Binding-site contacts:
Ligand atom O5 contacts residue ASN32 of chain 1.A at 2.4 Å (h-bond).
Ligand atom C7 contacts residue ASN32 of chain 1.A at 3.2 Å.
Ligand atom N2 contacts residue GLU92 of chain 1.A at 4.5 Å.
Ligand atom C6 contacts residue THR34 of chain 1.A at 4.2 Å.
Ligand atom C8 contacts residue PHE94 of chain 1.A at 3.6 Å (hydrophobic).
Ligand atom C5 contacts residue THR34 of chain 1.A at 3.5 Å.
Ligand atom C3 contacts residue GLU92 of chain 1.A at 4.3 Å.
Ligand atom C1 contacts residue ASN32 of chain 1.A at 1.5 Å.
Ligand atom C7 contacts residue PHE94 of chain 1.A at 3.6 Å (hydrophobic).
Ligand atom C3 contacts residue ASN32 of chain 1.A at 3.9 Å.
Ligand atom C6 contacts residue VAL8 of chain 1.A at 3.7 Å (hydrophobic).
Ligand atom N2 contacts residue PHE94 of chain 1.A at 4.0 Å.
Ligand atom C4 contacts residue ASN32 of chain 1.A at 4.3 Å.
Ligand atom O7 contacts residue PHE94 of chain 1.A at 4.0 Å.
Ligand atom C5 contacts residue GLU92 of chain 1.A at 4.2 Å.
Ligand atom C1 contacts residue PHE94 of chain 1.A at 4.4 Å (hydrophobic).
Ligand atom O7 contacts residue ASN32 of chain 1.A at 2.9 Å (h-bond).
Ligand atom O6 contacts residue VAL8 of chain 1.A at 3.7 Å.
Ligand atom C1 contacts residue THR34 of chain 1.A at 3.6 Å.
Ligand atom O5 contacts residue THR34 of chain 1.A at 3.4 Å (h-bond).
Ligand atom N2 contacts residue ASN32 of chain 1.A at 3.1 Å (h-bond).
Ligand atom C2 contacts residue ASN32 of chain 1.A at 2.5 Å.
Ligand atom C5 contacts residue ASN32 of chain 1.A at 3.7 Å.
Ligand atom C8 contacts residue LYS66 of chain 1.A at 4.5 Å.

Sequence of chain 1.A:
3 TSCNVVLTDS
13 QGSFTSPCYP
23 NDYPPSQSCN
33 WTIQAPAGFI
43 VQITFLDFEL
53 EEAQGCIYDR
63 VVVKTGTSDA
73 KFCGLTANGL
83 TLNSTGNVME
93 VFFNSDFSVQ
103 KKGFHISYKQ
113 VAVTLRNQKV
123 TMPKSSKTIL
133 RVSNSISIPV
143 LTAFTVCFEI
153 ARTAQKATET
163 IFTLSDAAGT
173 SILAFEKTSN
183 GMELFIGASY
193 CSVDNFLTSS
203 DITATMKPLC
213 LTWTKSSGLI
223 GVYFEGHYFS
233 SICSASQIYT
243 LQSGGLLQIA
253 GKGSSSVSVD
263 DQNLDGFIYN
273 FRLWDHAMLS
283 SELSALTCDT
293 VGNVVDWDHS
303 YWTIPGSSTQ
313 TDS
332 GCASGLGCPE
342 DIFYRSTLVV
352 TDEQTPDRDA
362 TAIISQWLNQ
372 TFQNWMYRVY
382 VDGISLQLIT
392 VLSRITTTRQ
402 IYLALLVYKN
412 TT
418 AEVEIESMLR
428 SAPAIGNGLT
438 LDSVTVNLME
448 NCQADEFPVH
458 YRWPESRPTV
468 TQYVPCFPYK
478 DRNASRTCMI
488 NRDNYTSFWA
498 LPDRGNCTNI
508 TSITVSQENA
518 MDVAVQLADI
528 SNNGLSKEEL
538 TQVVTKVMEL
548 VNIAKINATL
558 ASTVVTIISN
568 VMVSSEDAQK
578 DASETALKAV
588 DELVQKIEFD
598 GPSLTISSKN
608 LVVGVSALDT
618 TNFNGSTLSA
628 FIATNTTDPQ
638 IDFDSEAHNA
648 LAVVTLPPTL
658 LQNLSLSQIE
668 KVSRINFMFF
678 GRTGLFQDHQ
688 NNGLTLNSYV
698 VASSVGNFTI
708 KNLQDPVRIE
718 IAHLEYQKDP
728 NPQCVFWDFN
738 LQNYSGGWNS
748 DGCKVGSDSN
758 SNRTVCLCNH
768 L

This small molecule binds to this protein.
Small molecule (SMILES): CC(=O)N[C@@H]1[C@@H](O)[C@H](O)[C@@H](CO)O[C@H]1O